Sequence of chain 5.K:
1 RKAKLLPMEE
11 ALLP

Sequence of chain 5.B:
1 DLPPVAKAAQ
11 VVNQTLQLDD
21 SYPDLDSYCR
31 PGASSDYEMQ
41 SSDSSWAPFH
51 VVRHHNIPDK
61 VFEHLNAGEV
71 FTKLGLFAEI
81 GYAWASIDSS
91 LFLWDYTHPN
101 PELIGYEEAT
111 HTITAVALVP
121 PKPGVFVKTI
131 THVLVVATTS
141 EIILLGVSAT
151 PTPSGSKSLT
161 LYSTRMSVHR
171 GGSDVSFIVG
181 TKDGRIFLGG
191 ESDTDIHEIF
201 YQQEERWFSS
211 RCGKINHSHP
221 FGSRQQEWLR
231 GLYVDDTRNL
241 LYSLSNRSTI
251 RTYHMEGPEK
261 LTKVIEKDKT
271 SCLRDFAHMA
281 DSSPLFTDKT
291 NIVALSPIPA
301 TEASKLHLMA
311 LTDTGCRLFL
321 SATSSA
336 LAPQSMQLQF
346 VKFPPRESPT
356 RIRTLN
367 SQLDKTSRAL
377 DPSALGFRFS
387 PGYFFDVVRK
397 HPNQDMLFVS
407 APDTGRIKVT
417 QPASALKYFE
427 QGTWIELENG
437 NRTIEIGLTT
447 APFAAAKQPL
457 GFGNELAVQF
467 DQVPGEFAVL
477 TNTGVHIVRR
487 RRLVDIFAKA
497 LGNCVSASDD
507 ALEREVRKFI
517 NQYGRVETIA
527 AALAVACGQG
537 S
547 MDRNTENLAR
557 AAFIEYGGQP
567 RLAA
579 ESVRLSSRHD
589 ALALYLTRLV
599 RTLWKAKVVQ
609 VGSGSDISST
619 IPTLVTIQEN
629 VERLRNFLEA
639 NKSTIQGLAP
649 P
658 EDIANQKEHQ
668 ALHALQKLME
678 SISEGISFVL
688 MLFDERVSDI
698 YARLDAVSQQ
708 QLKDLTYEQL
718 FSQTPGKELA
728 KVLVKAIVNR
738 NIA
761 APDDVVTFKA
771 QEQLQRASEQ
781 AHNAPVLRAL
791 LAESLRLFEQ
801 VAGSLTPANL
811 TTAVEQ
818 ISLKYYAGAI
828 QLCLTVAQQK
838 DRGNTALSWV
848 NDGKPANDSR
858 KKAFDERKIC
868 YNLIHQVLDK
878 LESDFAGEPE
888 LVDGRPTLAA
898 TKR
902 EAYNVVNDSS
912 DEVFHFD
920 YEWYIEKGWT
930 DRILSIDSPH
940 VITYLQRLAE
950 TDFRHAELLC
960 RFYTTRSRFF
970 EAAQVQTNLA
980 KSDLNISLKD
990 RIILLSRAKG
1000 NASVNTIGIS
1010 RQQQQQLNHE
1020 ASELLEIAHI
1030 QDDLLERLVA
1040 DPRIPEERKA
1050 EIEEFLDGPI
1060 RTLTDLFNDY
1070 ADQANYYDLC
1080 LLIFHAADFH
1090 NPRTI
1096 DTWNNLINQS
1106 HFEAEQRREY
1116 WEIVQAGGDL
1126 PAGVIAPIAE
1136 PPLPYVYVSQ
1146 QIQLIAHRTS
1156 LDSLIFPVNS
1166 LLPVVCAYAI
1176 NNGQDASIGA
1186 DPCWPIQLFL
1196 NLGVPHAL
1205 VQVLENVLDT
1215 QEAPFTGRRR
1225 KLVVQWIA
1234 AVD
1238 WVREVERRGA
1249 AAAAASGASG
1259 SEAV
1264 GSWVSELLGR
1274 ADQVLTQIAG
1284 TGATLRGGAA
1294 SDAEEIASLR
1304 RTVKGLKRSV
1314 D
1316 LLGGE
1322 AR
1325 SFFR

Binding-site contacts:
Ligand atom CD contacts residue LYS73 of chain 5.E at 1.1 Å.
Ligand atom C contacts residue LEU93 of chain 5.E at 1.4 Å (hydrophobic).
Ligand atom CB contacts residue ILE113 of chain 5.E at 1.4 Å (hydrophobic).
Ligand atom CB contacts residue TRP84 of chain 5.E at 0.6 Å (hydrophobic).
Ligand atom CZ contacts residue SER90 of chain 5.E at 0.9 Å.
Ligand atom N contacts residue SER90 of chain 5.E at 1.2 Å (h-bond).
Ligand atom CG contacts residue SER90 of chain 5.E at 1.1 Å.
Ligand atom CD2 contacts residue SER90 of chain 5.E at 0.8 Å.
Ligand atom OD1 contacts residue ILE113 of chain 5.E at 1.4 Å.
Ligand atom C contacts residue THR1063 of chain 5.B at 1.4 Å.
Ligand atom CG contacts residue THR1061 of chain 5.B at 1.1 Å.
Ligand atom C contacts residue LYS73 of chain 5.E at 0.9 Å.
Ligand atom OD1 contacts residue LEU159 of chain 5.E at 1.1 Å.
Ligand atom CG contacts residue PHE71 of chain 5.E at 1.1 Å (hydrophobic).
Ligand atom N contacts residue PRO99 of chain 5.E at 1.3 Å.
Ligand atom O contacts residue ILE87 of chain 5.E at 1.4 Å (h-bond).
Ligand atom CB contacts residue THR1061 of chain 5.B at 1.0 Å.
Ligand atom N contacts residue LEU93 of chain 5.E at 1.4 Å.
Ligand atom CG contacts residue THR160 of chain 5.E at 1.1 Å.
Ligand atom CA contacts residue LEU91 of chain 5.E at 0.9 Å (hydrophobic).
Ligand atom CZ contacts residue ILE104 of chain 5.E at 1.3 Å (hydrophobic).
Ligand atom N contacts residue LYS73 of chain 5.E at 1.0 Å.
Ligand atom O contacts residue LEU161 of chain 5.E at 0.5 Å.
Ligand atom O contacts residue LEU159 of chain 5.E at 1.4 Å.
Ligand atom O contacts residue LYS73 of chain 5.E at 1.4 Å.
Ligand atom NE contacts residue ILE104 of chain 5.E at 1.1 Å.
Ligand atom ND2 contacts residue LEU159 of chain 5.E at 1.3 Å.
Ligand atom C contacts residue LEU159 of chain 5.E at 1.3 Å (hydrophobic).
Ligand atom CG contacts residue LEU159 of chain 5.E at 0.2 Å (hydrophobic).
Ligand atom CE1 contacts residue SER90 of chain 5.E at 1.0 Å.
Ligand atom CA contacts residue LEU93 of chain 5.E at 0.2 Å (hydrophobic).
Ligand atom CD2 contacts residue PHE92 of chain 5.E at 0.7 Å (hydrophobic).
Ligand atom OG1 contacts residue TRP84 of chain 5.E at 1.1 Å.
Ligand atom O contacts residue SER86 of chain 5.E at 1.1 Å (h-bond).
Ligand atom OD1 contacts residue THR160 of chain 5.E at 1.4 Å (h-bond).
Ligand atom CE contacts residue LYS4 of chain 5.K at 1.3 Å.
Ligand atom CE2 contacts residue SER90 of chain 5.E at 1.4 Å.
Ligand atom C contacts residue LEU91 of chain 5.E at 1.1 Å (hydrophobic).
Ligand atom CA contacts residue LEU159 of chain 5.E at 0.6 Å (hydrophobic).
Ligand atom N contacts residue LEU91 of chain 5.E at 1.4 Å.

This protein binds this small molecule.
Small molecule (SMILES): CC[C@H](C)[C@H](NC(=O)[C@@H](NC(=O)[C@H](CC(C)C)NC(=O)[C@H](CCCCN)NC(=O)[C@H](CCCCN)NC(=O)[C@@H](N)CC1=NC=NC1)C(C)C)C(=O)N[C@@H](CC(N)=O)C(=O)N[C@@H](CCCCN)C(=O)N[C@@H](CC(=O)O)C(=O)N[C@@H](CCSC)C(=O)N[C@@H](CCCN=C(N)N)C(=O)N[C@H](C(=O)N[C@@H](CC(=O)O)C(=O)N[C@@H](CC(C)C)C(=O)N[C@@H](Cc1ccccc1)C(=O)N[C@@H](CO)C(=O)N1CCC[C@H]1C(=O)N1CCC[C@H]1C(=O)N[C@H](C=O)CC(N)=O)[C@@H](C)O

Sequence of chain 5.E:
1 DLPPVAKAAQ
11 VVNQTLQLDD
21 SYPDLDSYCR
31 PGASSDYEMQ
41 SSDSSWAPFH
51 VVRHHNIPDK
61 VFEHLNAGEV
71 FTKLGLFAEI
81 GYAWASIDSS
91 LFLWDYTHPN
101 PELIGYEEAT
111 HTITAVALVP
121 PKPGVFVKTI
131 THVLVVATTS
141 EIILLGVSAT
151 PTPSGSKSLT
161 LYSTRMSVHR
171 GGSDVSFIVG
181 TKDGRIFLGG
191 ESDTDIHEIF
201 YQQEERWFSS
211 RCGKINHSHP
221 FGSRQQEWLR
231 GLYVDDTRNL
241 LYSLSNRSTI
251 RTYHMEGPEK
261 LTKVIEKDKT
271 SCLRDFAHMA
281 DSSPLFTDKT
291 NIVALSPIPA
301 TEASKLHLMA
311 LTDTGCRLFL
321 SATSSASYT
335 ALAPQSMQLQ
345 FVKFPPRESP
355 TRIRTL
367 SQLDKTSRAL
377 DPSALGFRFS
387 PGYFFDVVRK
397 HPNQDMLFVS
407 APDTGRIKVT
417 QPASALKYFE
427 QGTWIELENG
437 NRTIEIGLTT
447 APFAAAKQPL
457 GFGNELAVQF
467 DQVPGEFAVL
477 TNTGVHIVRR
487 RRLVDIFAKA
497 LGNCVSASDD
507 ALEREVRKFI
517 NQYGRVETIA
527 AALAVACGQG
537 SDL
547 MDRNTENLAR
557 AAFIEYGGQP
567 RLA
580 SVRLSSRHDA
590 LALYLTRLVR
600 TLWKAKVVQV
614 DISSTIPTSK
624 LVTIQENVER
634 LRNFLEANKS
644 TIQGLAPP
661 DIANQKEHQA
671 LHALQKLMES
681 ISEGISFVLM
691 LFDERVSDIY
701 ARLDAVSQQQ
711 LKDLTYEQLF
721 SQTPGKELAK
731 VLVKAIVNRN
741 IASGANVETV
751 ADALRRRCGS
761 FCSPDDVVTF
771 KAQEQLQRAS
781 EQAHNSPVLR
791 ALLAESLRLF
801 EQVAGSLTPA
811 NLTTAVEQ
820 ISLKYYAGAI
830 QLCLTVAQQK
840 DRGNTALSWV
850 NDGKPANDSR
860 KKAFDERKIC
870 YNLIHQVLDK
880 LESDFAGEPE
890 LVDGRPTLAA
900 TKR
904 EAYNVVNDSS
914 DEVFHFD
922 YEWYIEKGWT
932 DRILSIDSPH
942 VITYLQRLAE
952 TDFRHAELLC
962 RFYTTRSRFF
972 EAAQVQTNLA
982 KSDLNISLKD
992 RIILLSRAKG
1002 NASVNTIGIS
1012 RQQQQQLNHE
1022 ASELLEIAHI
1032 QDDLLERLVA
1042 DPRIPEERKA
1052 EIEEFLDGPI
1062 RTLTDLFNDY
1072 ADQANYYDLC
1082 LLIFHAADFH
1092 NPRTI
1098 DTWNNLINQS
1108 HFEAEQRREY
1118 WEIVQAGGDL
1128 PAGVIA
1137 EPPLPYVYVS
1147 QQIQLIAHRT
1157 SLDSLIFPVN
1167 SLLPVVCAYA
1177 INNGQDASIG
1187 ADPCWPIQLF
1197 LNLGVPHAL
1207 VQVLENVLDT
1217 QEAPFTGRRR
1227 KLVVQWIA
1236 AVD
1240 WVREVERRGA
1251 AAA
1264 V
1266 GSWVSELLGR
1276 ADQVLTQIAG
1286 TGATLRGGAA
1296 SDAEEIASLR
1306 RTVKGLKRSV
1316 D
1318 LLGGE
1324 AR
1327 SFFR